A protein and the small-molecule ligand that binds it are described below.
Small molecule (SMILES): O=c1[nH]cnc2nc[nH]c12

Binding-site contacts:
Ligand atom N9 contacts residue ALA130 of chain 1.C at 3.9 Å.
Ligand atom C6 contacts residue GLU214 of chain 1.C at 3.4 Å.
Ligand atom C5 contacts residue ALA130 of chain 1.C at 4.0 Å (hydrophobic).
Ligand atom C8 contacts residue ALA129 of chain 1.C at 3.9 Å (hydrophobic).
Ligand atom O6 contacts residue ASN256 of chain 1.C at 2.9 Å (h-bond).
Ligand atom C8 contacts residue ALA130 of chain 1.C at 3.7 Å (hydrophobic).
Ligand atom C8 contacts residue THR255 of chain 1.C at 3.4 Å.
Ligand atom N3 contacts residue MET232 of chain 1.C at 3.6 Å.
Ligand atom N7 contacts residue GLY131 of chain 1.C at 3.3 Å (h-bond).
Ligand atom C2 contacts residue GLU214 of chain 1.C at 3.2 Å.
Ligand atom C8 contacts residue ASN256 of chain 1.C at 3.6 Å.
Ligand atom N7 contacts residue VAL284 of chain 1.C at 4.1 Å.
Ligand atom O6 contacts residue GLU214 of chain 1.C at 3.4 Å (salt-bridge).
Ligand atom C4 contacts residue GLY131 of chain 1.C at 3.9 Å.
Ligand atom N7 contacts residue PHE213 of chain 1.C at 4.1 Å.
Ligand atom C4 contacts residue VAL230 of chain 1.C at 3.7 Å (hydrophobic).
Ligand atom N7 contacts residue ASN256 of chain 1.C at 2.7 Å (h-bond).
Ligand atom C8 contacts residue VAL284 of chain 1.C at 3.9 Å (hydrophobic).
Ligand atom N1 contacts residue GLU214 of chain 1.C at 2.5 Å (salt-bridge).
Ligand atom N1 contacts residue VAL230 of chain 1.C at 3.7 Å.
Ligand atom N1 contacts residue PHE213 of chain 1.C at 3.9 Å.
Ligand atom O6 contacts residue PHE213 of chain 1.C at 3.8 Å.
Ligand atom C5 contacts residue VAL230 of chain 1.C at 4.0 Å (hydrophobic).
Ligand atom O6 contacts residue CYS258 of chain 1.C at 3.8 Å.
Ligand atom N3 contacts residue GLY231 of chain 1.C at 3.5 Å.
Ligand atom O6 contacts residue GLY131 of chain 1.C at 3.5 Å.
Ligand atom C5 contacts residue ASN256 of chain 1.C at 3.8 Å.
Ligand atom N9 contacts residue ALA129 of chain 1.C at 3.6 Å.
Ligand atom N3 contacts residue VAL230 of chain 1.C at 3.6 Å.
Ligand atom C2 contacts residue MET232 of chain 1.C at 3.7 Å (hydrophobic).
Ligand atom C6 contacts residue GLY131 of chain 1.C at 3.6 Å.
Ligand atom C5 contacts residue GLY131 of chain 1.C at 3.3 Å.
Ligand atom N7 contacts residue ALA130 of chain 1.C at 3.6 Å.
Ligand atom N7 contacts residue THR255 of chain 1.C at 3.6 Å (h-bond).
Ligand atom C6 contacts residue ASN256 of chain 1.C at 3.9 Å.
Ligand atom C2 contacts residue VAL230 of chain 1.C at 3.7 Å (hydrophobic).
Ligand atom C6 contacts residue PHE213 of chain 1.C at 3.6 Å (hydrophobic).
Ligand atom C8 contacts residue GLY131 of chain 1.C at 3.9 Å.
Ligand atom C2 contacts residue GLY231 of chain 1.C at 4.0 Å.
Ligand atom C5 contacts residue PHE213 of chain 1.C at 3.9 Å (hydrophobic).

Sequence of chain 1.C:
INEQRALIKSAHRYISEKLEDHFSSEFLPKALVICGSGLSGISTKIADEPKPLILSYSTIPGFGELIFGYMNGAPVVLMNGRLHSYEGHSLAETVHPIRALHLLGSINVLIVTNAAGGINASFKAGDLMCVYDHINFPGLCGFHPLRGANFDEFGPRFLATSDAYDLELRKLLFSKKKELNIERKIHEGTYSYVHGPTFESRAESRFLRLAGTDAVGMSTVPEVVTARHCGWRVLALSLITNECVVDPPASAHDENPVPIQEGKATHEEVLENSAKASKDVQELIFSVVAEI